Sequence of chain 1.C:
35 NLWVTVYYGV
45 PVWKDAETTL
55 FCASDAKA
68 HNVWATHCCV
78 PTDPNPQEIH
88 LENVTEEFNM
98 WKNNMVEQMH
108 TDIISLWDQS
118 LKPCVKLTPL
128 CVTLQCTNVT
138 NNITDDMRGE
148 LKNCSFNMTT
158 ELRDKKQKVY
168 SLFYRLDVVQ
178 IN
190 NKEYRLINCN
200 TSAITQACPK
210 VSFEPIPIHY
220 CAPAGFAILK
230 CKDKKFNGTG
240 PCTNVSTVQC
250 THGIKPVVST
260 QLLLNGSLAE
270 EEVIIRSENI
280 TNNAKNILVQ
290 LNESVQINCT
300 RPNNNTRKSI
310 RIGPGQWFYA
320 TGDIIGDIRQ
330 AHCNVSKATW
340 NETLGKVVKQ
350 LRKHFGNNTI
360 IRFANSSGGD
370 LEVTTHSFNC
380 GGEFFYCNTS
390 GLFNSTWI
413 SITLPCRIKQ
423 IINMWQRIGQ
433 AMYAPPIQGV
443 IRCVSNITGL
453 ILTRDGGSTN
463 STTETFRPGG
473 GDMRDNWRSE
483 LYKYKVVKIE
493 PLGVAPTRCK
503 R

The small molecule below binds the protein below.
Small molecule (SMILES): CC(=O)N[C@@H]1[C@@H](O)[C@H](O)[C@@H](CO)O[C@H]1O

Binding-site contacts:
Ligand atom C7 contacts residue ASN154 of chain 1.C at 3.4 Å.
Ligand atom C7 contacts residue PHE153 of chain 1.C at 4.2 Å (hydrophobic).
Ligand atom C8 contacts residue SER152 of chain 1.C at 3.7 Å.
Ligand atom C2 contacts residue ASN154 of chain 1.C at 2.5 Å.
Ligand atom N2 contacts residue ASN154 of chain 1.C at 3.1 Å (h-bond).
Ligand atom C8 contacts residue ASN154 of chain 1.C at 3.9 Å.
Ligand atom C3 contacts residue GLN132 of chain 1.C at 4.2 Å.
Ligand atom C5 contacts residue ASN154 of chain 1.C at 3.8 Å.
Ligand atom O3 contacts residue GLN132 of chain 1.C at 3.2 Å (h-bond).
Ligand atom C2 contacts residue GLN132 of chain 1.C at 4.1 Å.
Ligand atom C8 contacts residue LYS165 of chain 1.C at 4.2 Å.
Ligand atom C8 contacts residue PHE153 of chain 1.C at 3.5 Å (hydrophobic).
Ligand atom C4 contacts residue ASN154 of chain 1.C at 4.3 Å.
Ligand atom C3 contacts residue ASN154 of chain 1.C at 3.9 Å.
Ligand atom N2 contacts residue GLN132 of chain 1.C at 3.8 Å.
Ligand atom O7 contacts residue GLN132 of chain 1.C at 3.2 Å (h-bond).
Ligand atom C1 contacts residue ASN154 of chain 1.C at 1.5 Å.
Ligand atom O5 contacts residue ASN154 of chain 1.C at 2.4 Å (h-bond).
Ligand atom C7 contacts residue GLN132 of chain 1.C at 3.4 Å.
Ligand atom O7 contacts residue THR130 of chain 1.C at 4.5 Å.
Ligand atom C8 contacts residue GLN132 of chain 1.C at 4.0 Å.
Ligand atom O7 contacts residue PHE153 of chain 1.C at 4.0 Å.
Ligand atom O7 contacts residue ASN154 of chain 1.C at 3.5 Å (h-bond).